Binding-site contacts:
Ligand atom C1 contacts residue ASN75 of chain 1.A at 1.5 Å.
Ligand atom O5 contacts residue ASN75 of chain 1.A at 2.5 Å (h-bond).
Ligand atom C3 contacts residue ASN75 of chain 1.A at 3.9 Å.
Ligand atom C2 contacts residue ASN75 of chain 1.A at 2.6 Å.
Ligand atom C1 contacts residue THR77 of chain 1.A at 4.2 Å.
Ligand atom C4 contacts residue ASN75 of chain 1.A at 4.4 Å.
Ligand atom O7 contacts residue ASN75 of chain 1.A at 3.4 Å (h-bond).
Ligand atom C7 contacts residue ASN75 of chain 1.A at 3.3 Å.
Ligand atom N2 contacts residue ASN75 of chain 1.A at 2.9 Å (h-bond).
Ligand atom O5 contacts residue MET107 of chain 1.A at 4.1 Å.
Ligand atom O7 contacts residue HIS74 of chain 1.A at 4.3 Å.
Ligand atom C1 contacts residue MET107 of chain 1.A at 4.5 Å (hydrophobic).
Ligand atom C8 contacts residue ASN75 of chain 1.A at 3.2 Å.
Ligand atom C5 contacts residue ASN75 of chain 1.A at 3.8 Å.

Sequence of chain 1.A:
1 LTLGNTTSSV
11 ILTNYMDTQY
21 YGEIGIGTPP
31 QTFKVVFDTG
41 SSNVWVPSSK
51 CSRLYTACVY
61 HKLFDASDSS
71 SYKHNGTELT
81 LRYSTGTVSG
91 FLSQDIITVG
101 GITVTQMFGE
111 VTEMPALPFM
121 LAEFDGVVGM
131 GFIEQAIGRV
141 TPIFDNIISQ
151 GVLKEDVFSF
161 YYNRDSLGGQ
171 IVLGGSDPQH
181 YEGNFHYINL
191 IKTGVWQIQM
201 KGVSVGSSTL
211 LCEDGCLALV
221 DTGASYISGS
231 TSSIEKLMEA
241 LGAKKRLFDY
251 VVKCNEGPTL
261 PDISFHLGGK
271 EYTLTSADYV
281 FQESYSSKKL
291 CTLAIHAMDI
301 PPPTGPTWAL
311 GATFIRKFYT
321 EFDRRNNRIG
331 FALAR

The protein below binds the small molecule below.
Small molecule (SMILES): CC(=O)N[C@@H]1[C@@H](O)[C@H](O)[C@@H](CO)O[C@H]1O